This small molecule binds to this protein.
Small molecule (SMILES): Nc1ncnc2c1ncn2[C@@H]1O[C@H](CO[P](=O)(O)O[P](=O)(O)NP(=O)(O)O)[C@@H](O)[C@H]1O

Binding-site contacts:
Ligand atom O2B contacts residue SER36 of chain 1.C at 2.2 Å (h-bond).
Ligand atom O2B contacts residue LYS38 of chain 1.C at 3.3 Å.
Ligand atom O1B contacts residue LYS38 of chain 1.C at 3.2 Å (salt-bridge).
Ligand atom PB contacts residue GLY35 of chain 1.C at 2.9 Å.
Ligand atom O2G contacts residue LYS38 of chain 1.C at 2.3 Å (salt-bridge).
Ligand atom O4' contacts residue TYR290 of chain 1.C at 2.9 Å.
Ligand atom C8 contacts residue TYR290 of chain 1.C at 3.3 Å (hydrophobic).
Ligand atom N6 contacts residue GLN17 of chain 1.C at 2.7 Å (h-bond).
Ligand atom O3G contacts residue ALA34 of chain 1.C at 3.3 Å.
Ligand atom N9 contacts residue TYR290 of chain 1.C at 3.3 Å.
Ligand atom O2G contacts residue GLN258 of chain 1.C at 2.5 Å (h-bond).
Ligand atom O1B contacts residue THR39 of chain 1.C at 3.0 Å (h-bond).
Ligand atom O3G contacts residue ARG617 of chain 1.C at 3.0 Å (salt-bridge).
Ligand atom O1G contacts residue MG1 of chain 1.O at 2.1 Å.
Ligand atom O2A contacts residue ARG40 of chain 1.C at 3.2 Å (salt-bridge).
Ligand atom O3G contacts residue GLN258 of chain 1.C at 2.7 Å (h-bond).
Ligand atom O3A contacts residue GLY35 of chain 1.C at 2.9 Å.
Ligand atom O1A contacts residue MG1 of chain 1.O at 2.8 Å.
Ligand atom C2 contacts residue ARG40 of chain 1.C at 3.2 Å.
Ligand atom O2A contacts residue GLY37 of chain 1.C at 3.2 Å.
Ligand atom O1A contacts residue ARG291 of chain 1.C at 2.6 Å (salt-bridge).
Ligand atom N3B contacts residue MG1 of chain 1.O at 3.0 Å.
Ligand atom O2B contacts residue GLY33 of chain 1.C at 3.1 Å (h-bond).
Ligand atom O2B contacts residue GLY35 of chain 1.C at 2.6 Å (h-bond).
Ligand atom N3B contacts residue GLY35 of chain 1.C at 2.5 Å (h-bond).
Ligand atom O3' contacts residue GLU577 of chain 1.C at 2.8 Å (salt-bridge).
Ligand atom O3A contacts residue GLY37 of chain 1.C at 2.7 Å (h-bond).
Ligand atom PB contacts residue SER36 of chain 1.C at 3.0 Å.
Ligand atom PG contacts residue GLN258 of chain 1.C at 3.0 Å.
Ligand atom O1B contacts residue MG1 of chain 1.O at 2.1 Å.
Ligand atom O2B contacts residue ALA34 of chain 1.C at 3.3 Å.
Ligand atom O5' contacts residue ARG291 of chain 1.C at 3.3 Å (salt-bridge).
Ligand atom PG contacts residue MG1 of chain 1.O at 3.1 Å.
Ligand atom O3G contacts residue ARG291 of chain 1.C at 3.0 Å (salt-bridge).
Ligand atom N1 contacts residue ARG40 of chain 1.C at 2.9 Å (salt-bridge).
Ligand atom O2G contacts residue ALA34 of chain 1.C at 3.2 Å.
Ligand atom O3A contacts residue SER36 of chain 1.C at 2.7 Å (h-bond).
Ligand atom PB contacts residue MG1 of chain 1.O at 3.1 Å.
Ligand atom C6 contacts residue ARG40 of chain 1.C at 3.0 Å.
Ligand atom N3B contacts residue ARG291 of chain 1.C at 2.7 Å (salt-bridge).

Sequence of chain 1.C:
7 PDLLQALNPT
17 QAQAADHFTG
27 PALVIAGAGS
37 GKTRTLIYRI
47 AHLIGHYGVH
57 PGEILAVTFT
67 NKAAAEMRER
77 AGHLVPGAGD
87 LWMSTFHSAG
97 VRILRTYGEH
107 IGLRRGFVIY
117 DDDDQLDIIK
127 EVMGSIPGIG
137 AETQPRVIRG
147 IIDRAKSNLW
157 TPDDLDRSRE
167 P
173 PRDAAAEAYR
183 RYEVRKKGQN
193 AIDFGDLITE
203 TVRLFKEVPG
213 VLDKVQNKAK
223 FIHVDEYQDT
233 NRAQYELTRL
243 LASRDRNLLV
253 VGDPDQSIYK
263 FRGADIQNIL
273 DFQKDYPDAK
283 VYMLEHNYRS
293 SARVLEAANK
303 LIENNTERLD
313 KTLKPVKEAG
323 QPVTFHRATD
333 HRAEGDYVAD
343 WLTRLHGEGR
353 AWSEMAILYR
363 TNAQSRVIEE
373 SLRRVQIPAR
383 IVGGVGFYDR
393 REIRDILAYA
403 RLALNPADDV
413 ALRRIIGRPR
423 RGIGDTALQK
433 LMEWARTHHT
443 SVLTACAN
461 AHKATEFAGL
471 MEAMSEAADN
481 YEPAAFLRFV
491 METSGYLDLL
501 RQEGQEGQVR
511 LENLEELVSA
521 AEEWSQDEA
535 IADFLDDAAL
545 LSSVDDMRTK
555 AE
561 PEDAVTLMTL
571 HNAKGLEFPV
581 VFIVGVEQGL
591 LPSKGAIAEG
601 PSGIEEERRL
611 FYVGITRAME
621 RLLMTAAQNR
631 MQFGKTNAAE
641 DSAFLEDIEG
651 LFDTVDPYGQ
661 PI